This protein binds this small molecule.
Small molecule (SMILES): CC(=O)N[C@H]1[C@H](O[C@H]2[C@H](O)[C@@H](NC(C)=O)CO[C@@H]2CO)O[C@H](CO)[C@@H](O[C@@H]2O[C@H](CO)[C@@H](O)[C@H](O)[C@@H]2O)[C@@H]1O

Binding-site contacts:
Ligand atom C7 contacts residue ASN801 of chain 1.C at 3.9 Å.
Ligand atom C2 contacts residue ASN801 of chain 1.C at 2.5 Å.
Ligand atom C4 contacts residue ASN801 of chain 1.C at 4.2 Å.
Ligand atom C5 contacts residue ASN801 of chain 1.C at 3.6 Å.
Ligand atom C3 contacts residue ASN801 of chain 1.C at 3.8 Å.
Ligand atom O5 contacts residue ASN801 of chain 1.C at 2.3 Å (h-bond).
Ligand atom O6 contacts residue ASN801 of chain 1.C at 4.3 Å.
Ligand atom N2 contacts residue ASN801 of chain 1.C at 3.0 Å (h-bond).
Ligand atom C1 contacts residue ASN801 of chain 1.C at 1.4 Å.
Ligand atom O7 contacts residue ASN801 of chain 1.C at 4.3 Å.

Sequence of chain 1.C:
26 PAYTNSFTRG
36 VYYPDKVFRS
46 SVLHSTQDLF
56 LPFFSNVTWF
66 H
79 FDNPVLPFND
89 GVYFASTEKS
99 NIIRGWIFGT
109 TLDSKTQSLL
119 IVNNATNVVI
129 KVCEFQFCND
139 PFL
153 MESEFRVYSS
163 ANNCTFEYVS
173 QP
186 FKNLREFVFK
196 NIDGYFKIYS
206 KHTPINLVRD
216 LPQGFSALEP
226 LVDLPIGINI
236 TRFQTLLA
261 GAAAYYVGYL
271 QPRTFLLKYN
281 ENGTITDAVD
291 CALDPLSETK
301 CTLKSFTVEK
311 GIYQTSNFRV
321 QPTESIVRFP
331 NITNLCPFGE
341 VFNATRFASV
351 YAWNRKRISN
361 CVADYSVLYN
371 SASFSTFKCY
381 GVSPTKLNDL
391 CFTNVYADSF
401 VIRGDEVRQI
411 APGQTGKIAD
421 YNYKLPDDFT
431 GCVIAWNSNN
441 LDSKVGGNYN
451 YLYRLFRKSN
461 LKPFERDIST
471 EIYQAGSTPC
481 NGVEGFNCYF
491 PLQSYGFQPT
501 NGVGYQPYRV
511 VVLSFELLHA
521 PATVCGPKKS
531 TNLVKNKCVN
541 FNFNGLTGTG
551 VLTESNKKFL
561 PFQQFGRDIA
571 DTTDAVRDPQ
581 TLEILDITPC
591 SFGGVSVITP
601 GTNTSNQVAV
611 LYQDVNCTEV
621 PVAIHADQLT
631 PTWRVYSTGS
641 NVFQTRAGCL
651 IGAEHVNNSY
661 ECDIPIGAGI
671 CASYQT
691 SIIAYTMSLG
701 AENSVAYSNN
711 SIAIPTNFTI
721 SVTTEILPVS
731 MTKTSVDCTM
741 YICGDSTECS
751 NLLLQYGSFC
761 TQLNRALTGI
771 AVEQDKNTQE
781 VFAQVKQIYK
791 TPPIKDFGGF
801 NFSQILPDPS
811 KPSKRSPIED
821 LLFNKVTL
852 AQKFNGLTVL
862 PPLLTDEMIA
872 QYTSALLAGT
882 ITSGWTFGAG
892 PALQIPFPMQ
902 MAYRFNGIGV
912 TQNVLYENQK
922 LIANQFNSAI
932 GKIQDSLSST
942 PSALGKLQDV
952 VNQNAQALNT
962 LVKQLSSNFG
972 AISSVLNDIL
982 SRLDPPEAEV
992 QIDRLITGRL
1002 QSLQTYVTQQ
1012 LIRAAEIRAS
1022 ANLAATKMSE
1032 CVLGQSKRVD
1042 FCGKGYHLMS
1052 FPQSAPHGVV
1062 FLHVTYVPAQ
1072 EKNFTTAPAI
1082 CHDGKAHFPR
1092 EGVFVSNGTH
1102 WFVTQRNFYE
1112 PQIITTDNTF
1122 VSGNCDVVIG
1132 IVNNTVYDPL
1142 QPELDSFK